This protein binds this small molecule.
Small molecule (SMILES): Nc1nc(=O)c2ncn([C@@H]3O[C@H](CO[P](=O)(O)O[C@H]4[C@@H](O)[C@H](n5cnc6c(N)ncnc65)O[C@@H]4CO[P](=O)(O)O[C@H]4[C@@H](O)[C@H](n5cnc6c(N)ncnc65)O[C@@H]4COP(=O)(O)O)[C@@H](O)[C@H]3O)c2[nH]1

Binding-site contacts:
Ligand atom O3' contacts residue PRO45 of chain 1.L at 3.9 Å.
Ligand atom C4' contacts residue PRO45 of chain 1.L at 4.2 Å (hydrophobic).
Ligand atom C3' contacts residue PRO45 of chain 1.L at 4.5 Å (hydrophobic).
Ligand atom O2' contacts residue PRO45 of chain 1.L at 4.4 Å.

Sequence of chain 1.L:
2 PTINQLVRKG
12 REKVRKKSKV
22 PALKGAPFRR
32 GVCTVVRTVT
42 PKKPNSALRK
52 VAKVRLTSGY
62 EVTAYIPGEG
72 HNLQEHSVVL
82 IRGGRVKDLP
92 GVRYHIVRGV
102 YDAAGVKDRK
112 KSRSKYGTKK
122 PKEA